Binding-site contacts:
Ligand atom C11 contacts residue LEU78 of chain 1.E at 3.6 Å (hydrophobic).
Ligand atom C17 contacts residue TYR115 of chain 1.D at 3.8 Å (hydrophobic).
Ligand atom C10 contacts residue SER58 of chain 1.E at 3.4 Å.
Ligand atom C11 contacts residue GLN79 of chain 1.E at 3.8 Å.
Ligand atom C09 contacts residue LEU57 of chain 1.E at 3.3 Å (hydrophobic).
Ligand atom C15 contacts residue LEU141 of chain 1.E at 3.5 Å (hydrophobic).
Ligand atom C11 contacts residue TRP77 of chain 1.E at 3.6 Å (hydrophobic).
Ligand atom C16 contacts residue TRP77 of chain 1.E at 3.9 Å (hydrophobic).
Ligand atom O01 contacts residue CYS212 of chain 1.D at 3.4 Å.
Ligand atom C09 contacts residue SER58 of chain 1.E at 3.8 Å.
Ligand atom C10 contacts residue GLN79 of chain 1.E at 3.5 Å.
Ligand atom CL08 contacts residue SER56 of chain 1.E at 3.7 Å.
Ligand atom C10 contacts residue LEU57 of chain 1.E at 3.4 Å (hydrophobic).
Ligand atom C05 contacts residue LEU141 of chain 1.E at 4.0 Å (hydrophobic).
Ligand atom C04 contacts residue TRP77 of chain 1.E at 3.7 Å (hydrophobic).
Ligand atom C02 contacts residue CYS212 of chain 1.D at 4.0 Å (hydrophobic).
Ligand atom C20 contacts residue TRP171 of chain 1.D at 3.3 Å (hydrophobic).
Ligand atom S12 contacts residue GLU211 of chain 1.D at 3.9 Å.
Ligand atom N13 contacts residue TRP77 of chain 1.E at 3.9 Å.
Ligand atom C10 contacts residue LEU78 of chain 1.E at 3.8 Å (hydrophobic).
Ligand atom C09 contacts residue SER56 of chain 1.E at 3.2 Å.
Ligand atom C16 contacts residue TYR210 of chain 1.D at 3.9 Å (hydrophobic).
Ligand atom C18 contacts residue TRP171 of chain 1.D at 3.7 Å (hydrophobic).
Ligand atom C07 contacts residue SER56 of chain 1.E at 3.9 Å.
Ligand atom O01 contacts residue TYR210 of chain 1.D at 3.1 Å.
Ligand atom C21 contacts residue TRP171 of chain 1.D at 3.9 Å (hydrophobic).
Ligand atom N19 contacts residue TRP171 of chain 1.D at 3.1 Å (h-bond).
Ligand atom C09 contacts residue GLN79 of chain 1.E at 3.6 Å.
Ligand atom CL08 contacts residue ASP186 of chain 1.E at 3.7 Å.
Ligand atom C21 contacts residue TRP77 of chain 1.E at 3.5 Å (hydrophobic).
Ligand atom N13 contacts residue LEU141 of chain 1.E at 3.6 Å.
Ligand atom C17 contacts residue TYR210 of chain 1.D at 3.7 Å (hydrophobic).
Ligand atom C18 contacts residue TYR217 of chain 1.D at 3.6 Å (hydrophobic).
Ligand atom C11 contacts residue SER58 of chain 1.E at 3.7 Å.
Ligand atom S12 contacts residue CYS212 of chain 1.D at 4.0 Å.
Ligand atom O01 contacts residue GLU211 of chain 1.D at 3.9 Å.
Ligand atom C02 contacts residue LEU141 of chain 1.E at 3.9 Å (hydrophobic).
Ligand atom C04 contacts residue LEU141 of chain 1.E at 3.7 Å (hydrophobic).
Ligand atom C18 contacts residue TYR115 of chain 1.D at 3.9 Å (hydrophobic).
Ligand atom C10 contacts residue TRP77 of chain 1.E at 3.8 Å (hydrophobic).

Sequence of chain 1.E:
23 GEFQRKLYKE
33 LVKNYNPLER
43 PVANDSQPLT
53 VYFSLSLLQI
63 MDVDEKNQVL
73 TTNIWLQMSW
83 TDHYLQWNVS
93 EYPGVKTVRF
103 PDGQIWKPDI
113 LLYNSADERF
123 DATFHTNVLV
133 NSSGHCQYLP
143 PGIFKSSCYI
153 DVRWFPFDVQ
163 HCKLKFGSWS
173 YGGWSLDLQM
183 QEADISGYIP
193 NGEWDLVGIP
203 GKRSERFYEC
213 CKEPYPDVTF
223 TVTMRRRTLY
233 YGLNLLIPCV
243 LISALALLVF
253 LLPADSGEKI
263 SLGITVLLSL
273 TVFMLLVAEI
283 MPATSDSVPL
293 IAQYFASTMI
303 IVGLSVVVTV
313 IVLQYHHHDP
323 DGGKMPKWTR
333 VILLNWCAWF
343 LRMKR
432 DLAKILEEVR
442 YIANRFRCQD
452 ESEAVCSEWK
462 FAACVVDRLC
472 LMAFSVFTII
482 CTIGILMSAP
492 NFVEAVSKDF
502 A

Sequence of chain 1.D:
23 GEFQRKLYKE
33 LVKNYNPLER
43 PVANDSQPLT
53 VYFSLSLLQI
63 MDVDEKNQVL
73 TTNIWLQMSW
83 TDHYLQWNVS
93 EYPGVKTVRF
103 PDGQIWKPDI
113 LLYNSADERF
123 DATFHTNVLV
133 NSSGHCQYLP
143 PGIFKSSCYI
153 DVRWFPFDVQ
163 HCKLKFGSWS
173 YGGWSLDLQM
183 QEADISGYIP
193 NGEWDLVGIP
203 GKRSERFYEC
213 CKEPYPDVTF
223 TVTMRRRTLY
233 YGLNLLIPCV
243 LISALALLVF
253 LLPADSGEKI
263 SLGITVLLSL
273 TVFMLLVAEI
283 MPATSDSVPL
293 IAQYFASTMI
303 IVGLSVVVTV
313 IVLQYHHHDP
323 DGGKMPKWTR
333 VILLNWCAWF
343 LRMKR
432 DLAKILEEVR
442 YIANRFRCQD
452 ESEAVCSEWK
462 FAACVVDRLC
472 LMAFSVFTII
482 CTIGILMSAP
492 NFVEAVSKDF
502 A

The small molecule below binds the protein below.
Small molecule (SMILES): O=C(N[C@H]1CN2CCC1CC2)c1cc2cccc(Cl)c2s1